A small-molecule ligand and the protein it binds are described below.
Small molecule (SMILES): O=C1O[C@H](CO)[C@@H](O)[C@H](O[C@H]2O[C@H](CO)[C@@H](O)[C@H](O)[C@@H]2O)[C@@H]1O

Binding-site contacts:
Ligand atom O6 contacts residue ASN61 of chain 2.B at 4.4 Å.
Ligand atom C5 contacts residue ASP59 of chain 2.B at 3.7 Å.
Ligand atom C3 contacts residue GLN57 of chain 2.B at 3.7 Å.
Ligand atom C4 contacts residue TYR65 of chain 2.B at 3.7 Å (hydrophobic).
Ligand atom C1 contacts residue TYR65 of chain 2.B at 4.0 Å (hydrophobic).
Ligand atom O3 contacts residue TYR65 of chain 2.B at 3.5 Å (h-bond).
Ligand atom C4 contacts residue VAL63 of chain 2.B at 4.3 Å (hydrophobic).
Ligand atom O6 contacts residue ALA74 of chain 2.B at 4.1 Å.
Ligand atom O4 contacts residue TYR65 of chain 2.B at 2.9 Å (h-bond).
Ligand atom O3 contacts residue ASP59 of chain 2.B at 4.2 Å.
Ligand atom C6 contacts residue ASN61 of chain 2.B at 3.9 Å.
Ligand atom C2 contacts residue GLN57 of chain 2.B at 4.0 Å.
Ligand atom C1 contacts residue GLN57 of chain 2.B at 4.2 Å.
Ligand atom O6 contacts residue ASP59 of chain 2.B at 4.2 Å.
Ligand atom O2 contacts residue ASN61 of chain 2.B at 3.3 Å (h-bond).
Ligand atom C2 contacts residue ASP59 of chain 2.B at 3.4 Å.
Ligand atom C5 contacts residue ASN61 of chain 2.B at 3.8 Å.
Ligand atom C6 contacts residue ALA74 of chain 2.B at 4.1 Å (hydrophobic).
Ligand atom C6 contacts residue ASP59 of chain 2.B at 4.1 Å.
Ligand atom O2 contacts residue ASP59 of chain 2.B at 2.5 Å (salt-bridge).
Ligand atom O4 contacts residue PRO71 of chain 2.B at 3.9 Å.
Ligand atom C6 contacts residue PRO71 of chain 2.B at 4.0 Å (hydrophobic).
Ligand atom O4 contacts residue ASP59 of chain 2.B at 4.0 Å.
Ligand atom C2 contacts residue ASN61 of chain 2.B at 3.9 Å.
Ligand atom C2 contacts residue TYR65 of chain 2.B at 3.8 Å (hydrophobic).
Ligand atom C1 contacts residue ASP59 of chain 2.B at 4.4 Å.
Ligand atom C4 contacts residue ASN61 of chain 2.B at 4.0 Å.
Ligand atom O2 contacts residue GLN57 of chain 2.B at 3.0 Å (h-bond).
Ligand atom C1 contacts residue ASN61 of chain 2.B at 3.5 Å.
Ligand atom C4 contacts residue GLN57 of chain 2.B at 4.3 Å.
Ligand atom C4 contacts residue ASP59 of chain 2.B at 4.4 Å.
Ligand atom C6 contacts residue VAL63 of chain 2.B at 4.4 Å (hydrophobic).
Ligand atom O3 contacts residue GLN57 of chain 2.B at 3.2 Å (h-bond).
Ligand atom C3 contacts residue TYR65 of chain 2.B at 4.2 Å (hydrophobic).
Ligand atom O5 contacts residue ASN61 of chain 2.B at 3.0 Å (h-bond).
Ligand atom C3 contacts residue ASP59 of chain 2.B at 4.5 Å.

Sequence of chain 2.B:
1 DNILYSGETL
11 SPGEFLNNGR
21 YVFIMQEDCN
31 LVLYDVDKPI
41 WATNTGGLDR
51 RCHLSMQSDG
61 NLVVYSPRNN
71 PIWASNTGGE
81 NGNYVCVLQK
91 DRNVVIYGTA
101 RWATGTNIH